Sequence of chain 1.B:
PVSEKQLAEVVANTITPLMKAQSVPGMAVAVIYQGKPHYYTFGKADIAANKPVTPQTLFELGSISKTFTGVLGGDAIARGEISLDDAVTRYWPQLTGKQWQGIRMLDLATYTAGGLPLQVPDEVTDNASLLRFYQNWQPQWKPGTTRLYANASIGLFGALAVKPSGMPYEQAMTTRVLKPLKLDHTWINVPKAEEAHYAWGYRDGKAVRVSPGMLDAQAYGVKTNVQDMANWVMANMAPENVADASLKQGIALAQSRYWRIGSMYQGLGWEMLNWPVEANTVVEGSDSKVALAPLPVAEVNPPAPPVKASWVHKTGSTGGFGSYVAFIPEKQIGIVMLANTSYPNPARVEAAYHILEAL

A small-molecule ligand and the protein it binds are described below.
Small molecule (SMILES): O=C(Cc1ccc(I)cc1)NC[PH](=O)O

Binding-site contacts:
Ligand atom O1P contacts residue SER318 of chain 1.B at 4.0 Å.
Ligand atom O2P contacts residue SER64 of chain 1.B at 2.3 Å (h-bond).
Ligand atom I contacts residue GLY320 of chain 1.B at 4.3 Å.
Ligand atom P contacts residue TYR150 of chain 1.B at 3.6 Å.
Ligand atom O1P contacts residue THR316 of chain 1.B at 3.9 Å.
Ligand atom C4' contacts residue GLY320 of chain 1.B at 4.0 Å.
Ligand atom O1 contacts residue SER318 of chain 1.B at 4.3 Å.
Ligand atom O1P contacts residue SER64 of chain 1.B at 2.7 Å (h-bond).
Ligand atom P contacts residue SER64 of chain 1.B at 1.6 Å.
Ligand atom N contacts residue SER64 of chain 1.B at 3.6 Å.
Ligand atom C1' contacts residue SER318 of chain 1.B at 3.9 Å.
Ligand atom C6' contacts residue THR319 of chain 1.B at 4.1 Å.
Ligand atom C contacts residue SER64 of chain 1.B at 2.8 Å.
Ligand atom O1 contacts residue GLN120 of chain 1.B at 3.7 Å.
Ligand atom C6' contacts residue GLY320 of chain 1.B at 4.4 Å.
Ligand atom C1 contacts residue TYR221 of chain 1.B at 4.2 Å (hydrophobic).
Ligand atom O1 contacts residue ASN152 of chain 1.B at 3.0 Å (h-bond).
Ligand atom C1 contacts residue SER64 of chain 1.B at 4.0 Å.
Ligand atom C contacts residue SER318 of chain 1.B at 3.6 Å.
Ligand atom C1' contacts residue THR319 of chain 1.B at 4.2 Å.
Ligand atom O1 contacts residue TYR221 of chain 1.B at 4.0 Å.
Ligand atom N contacts residue SER318 of chain 1.B at 2.7 Å (h-bond).
Ligand atom C5' contacts residue THR319 of chain 1.B at 4.2 Å.
Ligand atom C1 contacts residue ASN152 of chain 1.B at 4.3 Å.
Ligand atom C6' contacts residue SER318 of chain 1.B at 4.1 Å.
Ligand atom O1P contacts residue TYR150 of chain 1.B at 3.5 Å (h-bond).
Ligand atom C2 contacts residue SER318 of chain 1.B at 3.3 Å.
Ligand atom C1 contacts residue SER318 of chain 1.B at 3.0 Å.
Ligand atom O2P contacts residue GLY317 of chain 1.B at 3.3 Å.
Ligand atom C5' contacts residue GLY320 of chain 1.B at 4.0 Å.
Ligand atom O2P contacts residue SER318 of chain 1.B at 2.4 Å (h-bond).
Ligand atom C2 contacts residue THR319 of chain 1.B at 4.5 Å.
Ligand atom P contacts residue GLY317 of chain 1.B at 4.4 Å.
Ligand atom O2P contacts residue THR316 of chain 1.B at 4.4 Å.
Ligand atom O1P contacts residue GLY317 of chain 1.B at 4.2 Å.
Ligand atom C2' contacts residue TYR221 of chain 1.B at 4.3 Å (hydrophobic).
Ligand atom O2P contacts residue GLY63 of chain 1.B at 3.9 Å.
Ligand atom P contacts residue SER318 of chain 1.B at 3.8 Å.
Ligand atom C2 contacts residue TYR221 of chain 1.B at 3.8 Å (hydrophobic).
Ligand atom O1 contacts residue SER64 of chain 1.B at 4.2 Å.